Binding-site contacts:
Ligand atom C26 contacts residue PRO101 of chain 1.A at 3.7 Å (hydrophobic).
Ligand atom N20 contacts residue VAL100 of chain 1.A at 2.7 Å (h-bond).
Ligand atom N20 contacts residue GLY103 of chain 1.A at 3.5 Å.
Ligand atom C13 contacts residue GLU24 of chain 1.A at 3.6 Å.
Ligand atom C21 contacts residue GLY103 of chain 1.A at 3.5 Å.
Ligand atom C12 contacts residue ARG146 of chain 1.A at 3.3 Å.
Ligand atom C23 contacts residue VAL100 of chain 1.A at 3.7 Å (hydrophobic).
Ligand atom C14 contacts residue GLU24 of chain 1.A at 3.3 Å.
Ligand atom C2 contacts residue ALA47 of chain 1.A at 3.5 Å (hydrophobic).
Ligand atom C26 contacts residue ARG20 of chain 1.A at 3.5 Å.
Ligand atom CL2 contacts residue ASN147 of chain 1.A at 3.7 Å.
Ligand atom CL2 contacts residue GLY159 of chain 1.A at 3.7 Å.
Ligand atom C11 contacts residue ARG146 of chain 1.A at 3.8 Å.
Ligand atom C2 contacts residue GLU98 of chain 1.A at 3.9 Å.
Ligand atom C26 contacts residue TYR99 of chain 1.A at 3.4 Å (hydrophobic).
Ligand atom C25 contacts residue GLY103 of chain 1.A at 3.9 Å.
Ligand atom CL1 contacts residue LEU22 of chain 1.A at 3.7 Å.
Ligand atom C2 contacts residue VAL100 of chain 1.A at 3.7 Å (hydrophobic).
Ligand atom F1 contacts residue LEU22 of chain 1.A at 3.3 Å.
Ligand atom N7 contacts residue LEU149 of chain 1.A at 3.6 Å.
Ligand atom F1 contacts residue ARG20 of chain 1.A at 2.8 Å.
Ligand atom C23 contacts residue GLY103 of chain 1.A at 3.5 Å.
Ligand atom C17 contacts residue GLU24 of chain 1.A at 3.2 Å.
Ligand atom CL1 contacts residue VAL30 of chain 1.A at 3.5 Å.
Ligand atom C5 contacts residue LEU149 of chain 1.A at 3.6 Å (hydrophobic).
Ligand atom N18 contacts residue GLU24 of chain 1.A at 3.4 Å (salt-bridge).
Ligand atom C23 contacts residue PRO101 of chain 1.A at 3.4 Å (hydrophobic).
Ligand atom CL2 contacts residue ASP160 of chain 1.A at 3.4 Å.
Ligand atom C12 contacts residue ASN147 of chain 1.A at 3.3 Å.
Ligand atom C21 contacts residue VAL100 of chain 1.A at 3.7 Å (hydrophobic).
Ligand atom N3 contacts residue VAL100 of chain 1.A at 3.2 Å (h-bond).
Ligand atom C1 contacts residue LEU149 of chain 1.A at 3.7 Å (hydrophobic).
Ligand atom CL1 contacts residue GLY23 of chain 1.A at 3.5 Å.
Ligand atom F1 contacts residue TYR99 of chain 1.A at 3.8 Å.
Ligand atom N3 contacts residue TYR99 of chain 1.A at 3.8 Å.
Ligand atom N20 contacts residue TYR99 of chain 1.A at 3.8 Å.
Ligand atom O22 contacts residue LEU22 of chain 1.A at 3.4 Å.
Ligand atom C6 contacts residue LEU149 of chain 1.A at 3.7 Å (hydrophobic).
Ligand atom C4 contacts residue VAL100 of chain 1.A at 3.5 Å (hydrophobic).
Ligand atom N18 contacts residue ARG146 of chain 1.A at 3.1 Å (salt-bridge).

A small-molecule ligand and the protein it binds are described below.
Small molecule (SMILES): N#Cc1cc(Cl)c(C(=O)Nc2ccnc(NC(=O)[C@H]3C[C@H]3F)c2)c(Cl)c1

Sequence of chain 1.A:
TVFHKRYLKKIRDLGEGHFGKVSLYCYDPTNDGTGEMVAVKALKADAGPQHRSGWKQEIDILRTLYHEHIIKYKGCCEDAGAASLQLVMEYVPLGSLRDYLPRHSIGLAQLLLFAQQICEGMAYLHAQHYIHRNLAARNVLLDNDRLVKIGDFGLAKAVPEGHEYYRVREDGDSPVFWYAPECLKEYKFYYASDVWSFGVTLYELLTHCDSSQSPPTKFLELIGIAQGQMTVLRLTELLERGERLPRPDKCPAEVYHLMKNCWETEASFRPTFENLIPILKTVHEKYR